Binding-site contacts:
Ligand atom C1 contacts residue ASN60 of chain 1.A at 1.5 Å.
Ligand atom C7 contacts residue SO41 of chain 1.T at 3.8 Å.
Ligand atom O7 contacts residue ASN60 of chain 1.A at 4.3 Å.
Ligand atom O4 contacts residue SER213 of chain 1.A at 4.0 Å.
Ligand atom O6 contacts residue TYR58 of chain 1.A at 3.6 Å.
Ligand atom O7 contacts residue SO41 of chain 1.T at 3.5 Å (h-bond).
Ligand atom C7 contacts residue ASN60 of chain 1.A at 3.8 Å.
Ligand atom C2 contacts residue SO41 of chain 1.T at 4.3 Å.
Ligand atom C6 contacts residue SER213 of chain 1.A at 4.1 Å.
Ligand atom C1 contacts residue SO41 of chain 1.T at 4.0 Å.
Ligand atom C4 contacts residue ASN60 of chain 1.A at 4.3 Å.
Ligand atom C5 contacts residue ASN60 of chain 1.A at 3.6 Å.
Ligand atom C2 contacts residue ASN60 of chain 1.A at 2.7 Å.
Ligand atom C5 contacts residue SER213 of chain 1.A at 4.2 Å.
Ligand atom N2 contacts residue ASN60 of chain 1.A at 2.9 Å (h-bond).
Ligand atom N2 contacts residue SO41 of chain 1.T at 4.1 Å.
Ligand atom O6 contacts residue SER213 of chain 1.A at 4.0 Å.
Ligand atom C3 contacts residue ASN60 of chain 1.A at 3.8 Å.
Ligand atom O5 contacts residue ASN60 of chain 1.A at 2.4 Å (h-bond).

Sequence of chain 1.A:
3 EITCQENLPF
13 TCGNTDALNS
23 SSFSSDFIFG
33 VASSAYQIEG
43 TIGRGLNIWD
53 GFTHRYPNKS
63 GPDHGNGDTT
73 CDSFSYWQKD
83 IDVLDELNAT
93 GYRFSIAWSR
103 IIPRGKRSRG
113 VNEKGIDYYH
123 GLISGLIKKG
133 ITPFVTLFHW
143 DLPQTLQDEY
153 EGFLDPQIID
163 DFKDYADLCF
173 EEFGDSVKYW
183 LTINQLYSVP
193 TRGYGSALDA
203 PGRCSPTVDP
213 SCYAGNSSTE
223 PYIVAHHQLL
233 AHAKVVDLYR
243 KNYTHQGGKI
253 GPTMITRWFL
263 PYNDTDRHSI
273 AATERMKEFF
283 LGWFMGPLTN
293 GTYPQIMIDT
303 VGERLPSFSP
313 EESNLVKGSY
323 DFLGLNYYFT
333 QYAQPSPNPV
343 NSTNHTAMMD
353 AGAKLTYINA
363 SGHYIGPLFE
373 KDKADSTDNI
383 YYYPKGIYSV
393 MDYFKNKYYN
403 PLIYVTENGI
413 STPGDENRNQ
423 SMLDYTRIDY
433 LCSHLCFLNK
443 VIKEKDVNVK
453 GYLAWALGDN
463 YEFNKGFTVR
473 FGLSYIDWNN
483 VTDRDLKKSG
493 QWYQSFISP

This protein binds this small molecule.
Small molecule (SMILES): CC(=O)N[C@@H]1[C@@H](O)[C@H](O)[C@@H](CO)O[C@H]1O